Binding-site contacts:
Ligand atom C7 contacts residue ASN340 of chain 1.M at 4.1 Å.
Ligand atom C7 contacts residue GLU302 of chain 1.M at 4.5 Å.
Ligand atom O5 contacts residue ASN304 of chain 1.M at 2.4 Å (h-bond).
Ligand atom C8 contacts residue GLU302 of chain 1.M at 3.1 Å.
Ligand atom O7 contacts residue ASN340 of chain 1.M at 4.5 Å.
Ligand atom C8 contacts residue ILE341 of chain 1.M at 4.4 Å (hydrophobic).
Ligand atom C4 contacts residue ASN304 of chain 1.M at 4.2 Å.
Ligand atom C8 contacts residue SER342 of chain 1.M at 3.9 Å.
Ligand atom O3 contacts residue GLU302 of chain 1.M at 4.0 Å.
Ligand atom C1 contacts residue ASN304 of chain 1.M at 1.5 Å.
Ligand atom C3 contacts residue GLU302 of chain 1.M at 3.9 Å.
Ligand atom N2 contacts residue GLU302 of chain 1.M at 4.2 Å.
Ligand atom C7 contacts residue ASN304 of chain 1.M at 3.4 Å.
Ligand atom O7 contacts residue ASN304 of chain 1.M at 3.6 Å (h-bond).
Ligand atom C2 contacts residue ASN304 of chain 1.M at 2.5 Å.
Ligand atom C8 contacts residue ASN340 of chain 1.M at 3.1 Å.
Ligand atom N2 contacts residue ASN304 of chain 1.M at 2.9 Å (h-bond).
Ligand atom C8 contacts residue ASN304 of chain 1.M at 3.8 Å.
Ligand atom C3 contacts residue ASN304 of chain 1.M at 3.8 Å.
Ligand atom C5 contacts residue ASN304 of chain 1.M at 3.7 Å.
Ligand atom C8 contacts residue ILE303 of chain 1.M at 4.1 Å (hydrophobic).

A small-molecule ligand and the protein it binds are described below.
Small molecule (SMILES): CC(=O)N[C@@H]1[C@@H](O)[C@H](O)[C@@H](CO)O[C@H]1O

Sequence of chain 1.M:
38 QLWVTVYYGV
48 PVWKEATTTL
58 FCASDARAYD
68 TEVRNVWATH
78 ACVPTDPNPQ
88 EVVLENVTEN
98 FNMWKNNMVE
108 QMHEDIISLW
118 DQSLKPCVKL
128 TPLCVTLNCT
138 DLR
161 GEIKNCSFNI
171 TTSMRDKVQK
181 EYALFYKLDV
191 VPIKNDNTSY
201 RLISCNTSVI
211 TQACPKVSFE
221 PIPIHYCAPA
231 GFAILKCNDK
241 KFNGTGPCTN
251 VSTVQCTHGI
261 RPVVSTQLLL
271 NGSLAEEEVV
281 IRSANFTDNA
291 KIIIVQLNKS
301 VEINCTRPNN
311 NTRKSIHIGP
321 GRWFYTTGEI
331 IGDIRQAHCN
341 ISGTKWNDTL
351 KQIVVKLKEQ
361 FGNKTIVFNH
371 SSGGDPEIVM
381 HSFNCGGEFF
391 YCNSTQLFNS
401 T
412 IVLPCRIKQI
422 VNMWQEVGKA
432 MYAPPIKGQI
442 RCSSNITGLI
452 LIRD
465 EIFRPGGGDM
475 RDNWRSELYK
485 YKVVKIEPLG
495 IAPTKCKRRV